Binding-site contacts:
Ligand atom CAS contacts residue TYR441 of chain 1.D at 3.3 Å (hydrophobic).
Ligand atom OAB contacts residue ARG476 of chain 1.D at 2.9 Å (salt-bridge).
Ligand atom OAE contacts residue SER645 of chain 1.D at 3.3 Å (h-bond).
Ligand atom FAF contacts residue TYR723 of chain 1.D at 3.0 Å.
Ligand atom FAF contacts residue THR698 of chain 1.D at 3.2 Å.
Ligand atom NAP contacts residue TYR441 of chain 1.D at 3.3 Å.
Ligand atom CAZ contacts residue TYR723 of chain 1.D at 3.8 Å (hydrophobic).
Ligand atom PBA contacts residue SER645 of chain 1.D at 3.3 Å.
Ligand atom CAJ contacts residue TYR441 of chain 1.D at 3.2 Å (hydrophobic).
Ligand atom OAQ contacts residue THR677 of chain 1.D at 2.9 Å (h-bond).
Ligand atom CAV contacts residue PRO469 of chain 1.D at 3.5 Å (hydrophobic).
Ligand atom CAN contacts residue GLU393 of chain 1.D at 3.8 Å.
Ligand atom FAG contacts residue PRO469 of chain 1.D at 3.4 Å.
Ligand atom CAW contacts residue TYR441 of chain 1.D at 3.4 Å (hydrophobic).
Ligand atom OAC contacts residue GLY644 of chain 1.D at 3.6 Å.
Ligand atom CAT contacts residue THR471 of chain 1.D at 3.4 Å.
Ligand atom OAD contacts residue SER645 of chain 1.D at 2.6 Å (h-bond).
Ligand atom CAI contacts residue TYR441 of chain 1.D at 3.8 Å (hydrophobic).
Ligand atom CAJ contacts residue PRO469 of chain 1.D at 3.4 Å (hydrophobic).
Ligand atom CAU contacts residue TYR441 of chain 1.D at 3.6 Å (hydrophobic).
Ligand atom OAC contacts residue SER645 of chain 1.D at 3.0 Å (h-bond).
Ligand atom CAM contacts residue GLU696 of chain 1.D at 3.8 Å.
Ligand atom FAG contacts residue TYR441 of chain 1.D at 3.5 Å.
Ligand atom OAA contacts residue TYR441 of chain 1.D at 3.5 Å.
Ligand atom NAY contacts residue TYR441 of chain 1.D at 3.6 Å.
Ligand atom CAK contacts residue MET699 of chain 1.D at 3.7 Å (hydrophobic).
Ligand atom OAA contacts residue LEU470 of chain 1.D at 3.3 Å.
Ligand atom FAG contacts residue TYR396 of chain 1.D at 3.7 Å.
Ligand atom NAP contacts residue THR471 of chain 1.D at 3.5 Å (h-bond).
Ligand atom FAH contacts residue GLU393 of chain 1.D at 3.3 Å.
Ligand atom FAH contacts residue TYR441 of chain 1.D at 3.8 Å.
Ligand atom CAJ contacts residue TYR723 of chain 1.D at 3.7 Å (hydrophobic).
Ligand atom CAV contacts residue TYR441 of chain 1.D at 3.3 Å (hydrophobic).
Ligand atom CAZ contacts residue TYR441 of chain 1.D at 3.7 Å (hydrophobic).
Ligand atom CAT contacts residue TYR441 of chain 1.D at 3.3 Å (hydrophobic).
Ligand atom OAA contacts residue ARG476 of chain 1.D at 2.6 Å (salt-bridge).
Ligand atom OAA contacts residue THR471 of chain 1.D at 3.0 Å (h-bond).
Ligand atom NAP contacts residue PRO469 of chain 1.D at 2.8 Å (h-bond).
Ligand atom CAL contacts residue THR677 of chain 1.D at 3.0 Å.
Ligand atom FAG contacts residue GLU393 of chain 1.D at 3.7 Å.

This small molecule binds to this protein.
Small molecule (SMILES): O=c1[nH]c2cc(C(F)(F)F)c(N3CCOCC3)cc2n(CP(=O)(O)O)c1=O

Sequence of chain 1.D:
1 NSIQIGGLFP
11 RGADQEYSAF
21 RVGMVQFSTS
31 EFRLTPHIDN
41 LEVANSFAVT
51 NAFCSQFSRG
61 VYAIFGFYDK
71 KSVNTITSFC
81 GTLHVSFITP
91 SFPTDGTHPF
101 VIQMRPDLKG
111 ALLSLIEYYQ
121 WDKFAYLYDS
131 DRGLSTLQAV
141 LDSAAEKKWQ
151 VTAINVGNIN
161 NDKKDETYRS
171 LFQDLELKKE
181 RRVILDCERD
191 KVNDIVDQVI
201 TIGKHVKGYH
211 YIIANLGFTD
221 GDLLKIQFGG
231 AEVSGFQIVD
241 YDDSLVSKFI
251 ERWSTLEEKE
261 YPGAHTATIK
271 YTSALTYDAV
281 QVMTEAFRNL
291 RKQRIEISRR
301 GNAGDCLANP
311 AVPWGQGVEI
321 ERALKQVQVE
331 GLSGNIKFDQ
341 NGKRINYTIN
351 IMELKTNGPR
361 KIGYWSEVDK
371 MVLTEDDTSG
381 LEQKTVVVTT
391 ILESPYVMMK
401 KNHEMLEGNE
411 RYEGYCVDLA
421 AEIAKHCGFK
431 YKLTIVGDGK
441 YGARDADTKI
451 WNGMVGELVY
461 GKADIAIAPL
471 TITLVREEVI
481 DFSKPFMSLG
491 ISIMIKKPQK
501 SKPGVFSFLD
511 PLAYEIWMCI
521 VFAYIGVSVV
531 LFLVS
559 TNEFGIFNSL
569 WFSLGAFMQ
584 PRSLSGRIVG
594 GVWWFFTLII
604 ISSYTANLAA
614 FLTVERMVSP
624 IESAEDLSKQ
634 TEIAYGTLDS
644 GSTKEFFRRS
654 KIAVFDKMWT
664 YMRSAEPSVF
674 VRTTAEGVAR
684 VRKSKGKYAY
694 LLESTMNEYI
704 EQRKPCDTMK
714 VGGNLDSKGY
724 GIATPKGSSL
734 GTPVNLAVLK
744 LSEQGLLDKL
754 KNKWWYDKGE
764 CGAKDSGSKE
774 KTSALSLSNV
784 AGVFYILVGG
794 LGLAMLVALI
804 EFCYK